The small molecule below binds the protein below.
Small molecule (SMILES): CC(=O)N[C@@H]1[C@@H](O)[C@H](O)[C@@H](CO)O[C@H]1O

Binding-site contacts:
Ligand atom O5 contacts residue ASN347 of chain 1.A at 2.3 Å (h-bond).
Ligand atom C6 contacts residue LYS226 of chain 1.A at 4.1 Å.
Ligand atom C1 contacts residue LYS226 of chain 1.A at 4.1 Å.
Ligand atom C7 contacts residue SER346 of chain 1.A at 4.4 Å.
Ligand atom O6 contacts residue LYS226 of chain 1.A at 3.1 Å (salt-bridge).
Ligand atom C7 contacts residue ASN347 of chain 1.A at 3.7 Å.
Ligand atom N2 contacts residue ASN347 of chain 1.A at 2.9 Å (h-bond).
Ligand atom C2 contacts residue ASN347 of chain 1.A at 2.5 Å.
Ligand atom C3 contacts residue ASN347 of chain 1.A at 3.8 Å.
Ligand atom C1 contacts residue ASN347 of chain 1.A at 1.4 Å.
Ligand atom C8 contacts residue SER346 of chain 1.A at 3.9 Å.
Ligand atom O7 contacts residue ASN347 of chain 1.A at 4.1 Å.
Ligand atom C5 contacts residue LYS226 of chain 1.A at 4.2 Å.
Ligand atom C8 contacts residue ALA345 of chain 1.A at 3.3 Å (hydrophobic).
Ligand atom C4 contacts residue ASN347 of chain 1.A at 4.2 Å.
Ligand atom N2 contacts residue ALA345 of chain 1.A at 3.1 Å (h-bond).
Ligand atom C5 contacts residue ASN347 of chain 1.A at 3.6 Å.
Ligand atom C2 contacts residue ALA345 of chain 1.A at 4.2 Å (hydrophobic).
Ligand atom C1 contacts residue ALA345 of chain 1.A at 4.3 Å (hydrophobic).
Ligand atom O5 contacts residue LYS226 of chain 1.A at 3.3 Å (salt-bridge).
Ligand atom N2 contacts residue SER346 of chain 1.A at 4.4 Å.
Ligand atom C7 contacts residue ALA345 of chain 1.A at 3.7 Å (hydrophobic).
Ligand atom C6 contacts residue LEU229 of chain 1.A at 4.1 Å (hydrophobic).
Ligand atom C6 contacts residue ASP230 of chain 1.A at 3.6 Å.
Ligand atom O6 contacts residue ASP230 of chain 1.A at 2.7 Å (salt-bridge).

Sequence of chain 1.A:
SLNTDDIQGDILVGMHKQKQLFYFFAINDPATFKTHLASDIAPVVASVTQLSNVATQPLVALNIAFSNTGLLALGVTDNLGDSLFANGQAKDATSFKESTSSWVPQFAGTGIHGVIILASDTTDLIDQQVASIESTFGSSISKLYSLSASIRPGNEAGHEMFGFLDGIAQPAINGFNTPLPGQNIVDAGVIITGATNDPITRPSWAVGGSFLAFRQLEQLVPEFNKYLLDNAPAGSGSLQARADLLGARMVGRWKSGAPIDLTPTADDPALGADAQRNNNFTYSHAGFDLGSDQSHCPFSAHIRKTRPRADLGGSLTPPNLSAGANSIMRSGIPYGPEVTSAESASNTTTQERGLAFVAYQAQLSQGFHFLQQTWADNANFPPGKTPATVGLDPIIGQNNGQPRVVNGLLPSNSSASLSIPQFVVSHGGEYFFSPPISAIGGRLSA